This protein binds this small molecule.
Small molecule (SMILES): Nc1ncnc2c1ncn2[C@@H]1O[C@H](CSSCc2ccccc2)[C@@H](O)[C@H]1O

Sequence of chain 1.B:
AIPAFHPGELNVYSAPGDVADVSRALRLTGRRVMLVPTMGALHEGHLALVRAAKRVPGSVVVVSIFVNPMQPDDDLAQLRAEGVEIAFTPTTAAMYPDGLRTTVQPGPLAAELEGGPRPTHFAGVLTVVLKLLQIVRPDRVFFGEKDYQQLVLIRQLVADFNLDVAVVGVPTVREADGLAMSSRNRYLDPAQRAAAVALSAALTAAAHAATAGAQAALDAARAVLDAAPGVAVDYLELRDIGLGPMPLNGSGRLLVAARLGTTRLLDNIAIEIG

Binding-site contacts:
Ligand atom CAF contacts residue VAL144 of chain 1.B at 3.9 Å (hydrophobic).
Ligand atom C6 contacts residue LYS161 of chain 1.B at 3.7 Å.
Ligand atom CAF contacts residue VAL140 of chain 1.B at 3.8 Å (hydrophobic).
Ligand atom CAL contacts residue HIS48 of chain 1.B at 3.5 Å.
Ligand atom N1 contacts residue THR187 of chain 1.B at 3.7 Å.
Ligand atom OAB contacts residue PHE158 of chain 1.B at 3.4 Å.
Ligand atom CAY contacts residue LEU51 of chain 1.B at 3.6 Å (hydrophobic).
Ligand atom CAG contacts residue PRO39 of chain 1.B at 3.6 Å (hydrophobic).
Ligand atom SAQ contacts residue MET41 of chain 1.B at 3.7 Å.
Ligand atom OAC contacts residue ASP162 of chain 1.B at 2.7 Å (salt-bridge).
Ligand atom C5 contacts residue GLY47 of chain 1.B at 3.9 Å.
Ligand atom CAE contacts residue ASN70 of chain 1.B at 3.8 Å.
Ligand atom N6 contacts residue VAL188 of chain 1.B at 3.2 Å (h-bond).
Ligand atom N3 contacts residue LEU51 of chain 1.B at 3.8 Å.
Ligand atom N1 contacts residue VAL188 of chain 1.B at 3.2 Å (h-bond).
Ligand atom OAB contacts residue LEU51 of chain 1.B at 3.8 Å.
Ligand atom N6 contacts residue LYS161 of chain 1.B at 3.6 Å.
Ligand atom N7 contacts residue LYS161 of chain 1.B at 3.9 Å.
Ligand atom C5 contacts residue MET196 of chain 1.B at 3.8 Å (hydrophobic).
Ligand atom CAK contacts residue GLN165 of chain 1.B at 3.9 Å.
Ligand atom CAE contacts residue PRO39 of chain 1.B at 3.7 Å (hydrophobic).
Ligand atom N3 contacts residue GLY47 of chain 1.B at 3.9 Å.
Ligand atom OAP contacts residue HIS48 of chain 1.B at 3.6 Å.
Ligand atom OAC contacts residue GLY159 of chain 1.B at 3.4 Å (h-bond).
Ligand atom CAL contacts residue PRO39 of chain 1.B at 3.4 Å (hydrophobic).
Ligand atom C6 contacts residue GLY47 of chain 1.B at 3.6 Å.
Ligand atom OAB contacts residue GLY159 of chain 1.B at 3.1 Å (h-bond).
Ligand atom N7 contacts residue MET196 of chain 1.B at 3.6 Å (h-bond).
Ligand atom N1 contacts residue GLY47 of chain 1.B at 3.7 Å.
Ligand atom CAX contacts residue ASP162 of chain 1.B at 3.3 Å.
Ligand atom N7 contacts residue HIS45 of chain 1.B at 3.6 Å.
Ligand atom C2 contacts residue THR187 of chain 1.B at 3.9 Å.
Ligand atom CAD contacts residue ASN70 of chain 1.B at 2.9 Å.
Ligand atom CAH contacts residue ASN70 of chain 1.B at 3.9 Å.
Ligand atom C6 contacts residue MET196 of chain 1.B at 3.5 Å (hydrophobic).
Ligand atom N3 contacts residue GLY159 of chain 1.B at 3.6 Å.
Ligand atom CAH contacts residue GLN165 of chain 1.B at 3.5 Å.
Ligand atom C5 contacts residue LYS161 of chain 1.B at 3.8 Å.
Ligand atom CAF contacts residue ASN70 of chain 1.B at 3.0 Å.
Ligand atom N6 contacts residue MET196 of chain 1.B at 2.5 Å (h-bond).